Binding-site contacts:
Ligand atom C2 contacts residue ASN32 of chain 1.C at 2.6 Å.
Ligand atom C7 contacts residue ASN32 of chain 1.C at 3.8 Å.
Ligand atom C3 contacts residue ASN32 of chain 1.C at 3.9 Å.
Ligand atom C4 contacts residue ASN32 of chain 1.C at 4.3 Å.
Ligand atom O7 contacts residue ASN32 of chain 1.C at 4.2 Å.
Ligand atom C5 contacts residue THR313 of chain 1.C at 4.3 Å.
Ligand atom O5 contacts residue ASN32 of chain 1.C at 2.4 Å (h-bond).
Ligand atom O6 contacts residue LEU52 of chain 1.D at 3.8 Å.
Ligand atom O5 contacts residue ALA33 of chain 1.C at 4.3 Å.
Ligand atom O5 contacts residue THR313 of chain 1.C at 3.4 Å (h-bond).
Ligand atom O6 contacts residue THR34 of chain 1.C at 3.8 Å.
Ligand atom C5 contacts residue ASN32 of chain 1.C at 3.6 Å.
Ligand atom C8 contacts residue THR34 of chain 1.C at 3.1 Å.
Ligand atom C6 contacts residue ASN32 of chain 1.C at 4.3 Å.
Ligand atom C1 contacts residue THR313 of chain 1.C at 4.0 Å.
Ligand atom N2 contacts residue ASN32 of chain 1.C at 3.0 Å (h-bond).
Ligand atom C6 contacts residue THR313 of chain 1.C at 3.8 Å.
Ligand atom O6 contacts residue THR313 of chain 1.C at 3.6 Å.
Ligand atom C1 contacts residue ASN32 of chain 1.C at 1.5 Å.
Ligand atom C6 contacts residue LEU52 of chain 1.D at 4.1 Å (hydrophobic).
Ligand atom C7 contacts residue THR34 of chain 1.C at 4.3 Å.

Sequence of chain 1.C:
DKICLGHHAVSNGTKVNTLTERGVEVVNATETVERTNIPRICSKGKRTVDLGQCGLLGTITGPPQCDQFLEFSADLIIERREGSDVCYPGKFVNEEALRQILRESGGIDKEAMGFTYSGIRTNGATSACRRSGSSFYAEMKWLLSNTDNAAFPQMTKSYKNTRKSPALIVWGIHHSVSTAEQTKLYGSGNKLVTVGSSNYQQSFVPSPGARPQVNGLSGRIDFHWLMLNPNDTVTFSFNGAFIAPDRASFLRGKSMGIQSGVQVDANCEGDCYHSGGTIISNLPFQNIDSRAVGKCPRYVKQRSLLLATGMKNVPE

This protein binds this small molecule.
Small molecule (SMILES): CC(=O)N[C@H]1[C@H](O[C@H]2[C@H](O)[C@@H](NC(C)=O)CO[C@@H]2CO)O[C@H](CO)[C@@H](O[C@@H]2O[C@H](CO)[C@@H](O)[C@H](O)[C@@H]2O)[C@@H]1O

Sequence of chain 1.D:
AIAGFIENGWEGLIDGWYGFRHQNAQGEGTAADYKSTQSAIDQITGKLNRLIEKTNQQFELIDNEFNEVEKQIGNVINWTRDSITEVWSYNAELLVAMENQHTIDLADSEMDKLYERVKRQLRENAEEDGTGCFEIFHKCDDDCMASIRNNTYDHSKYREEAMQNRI